Sequence of chain 1.A:
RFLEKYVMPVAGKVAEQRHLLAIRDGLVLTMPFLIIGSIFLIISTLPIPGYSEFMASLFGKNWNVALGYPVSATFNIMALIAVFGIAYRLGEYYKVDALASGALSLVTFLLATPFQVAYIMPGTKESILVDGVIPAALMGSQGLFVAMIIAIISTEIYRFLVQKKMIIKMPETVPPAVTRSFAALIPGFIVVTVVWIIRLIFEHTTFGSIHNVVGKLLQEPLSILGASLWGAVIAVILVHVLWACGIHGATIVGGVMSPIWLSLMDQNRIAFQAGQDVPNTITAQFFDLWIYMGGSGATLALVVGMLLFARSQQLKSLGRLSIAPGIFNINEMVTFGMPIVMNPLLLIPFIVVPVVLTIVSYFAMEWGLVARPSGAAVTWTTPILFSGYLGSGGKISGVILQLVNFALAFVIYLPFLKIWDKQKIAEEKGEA

A protein and the small-molecule ligand that binds it are described below.
Small molecule (SMILES): CC(=O)N[C@@H]1[C@@H](O)[C@H](O[C@@H]2O[C@H](CO)[C@@H](O)[C@H](O)[C@H]2NC(C)=O)[C@@H](CO)O[C@H]1O

Sequence of chain 1.B:
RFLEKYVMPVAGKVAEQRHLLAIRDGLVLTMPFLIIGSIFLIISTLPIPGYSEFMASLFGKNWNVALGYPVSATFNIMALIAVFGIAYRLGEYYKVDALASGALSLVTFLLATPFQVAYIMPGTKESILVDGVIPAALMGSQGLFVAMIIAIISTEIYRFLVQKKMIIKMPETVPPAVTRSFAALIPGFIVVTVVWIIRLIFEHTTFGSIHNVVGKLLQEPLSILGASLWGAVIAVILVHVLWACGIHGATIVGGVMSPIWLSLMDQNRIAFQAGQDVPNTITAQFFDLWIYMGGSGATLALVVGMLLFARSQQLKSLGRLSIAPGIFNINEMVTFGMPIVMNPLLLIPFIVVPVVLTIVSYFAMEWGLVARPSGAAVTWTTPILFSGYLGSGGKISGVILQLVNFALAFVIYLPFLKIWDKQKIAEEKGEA

Binding-site contacts:
Ligand atom O6 contacts residue PRO177 of chain 1.B at 3.2 Å.
Ligand atom C5 contacts residue ALA252 of chain 1.A at 3.3 Å (hydrophobic).
Ligand atom C7 contacts residue VAL180 of chain 1.B at 3.6 Å (hydrophobic).
Ligand atom C7 contacts residue MET33 of chain 1.A at 3.4 Å (hydrophobic).
Ligand atom O5 contacts residue HIS250 of chain 1.A at 3.6 Å (h-bond).
Ligand atom O5 contacts residue TRP382 of chain 1.A at 3.6 Å.
Ligand atom C1 contacts residue HIS250 of chain 1.A at 3.7 Å.
Ligand atom O5 contacts residue ALA252 of chain 1.A at 3.5 Å.
Ligand atom C4 contacts residue ASN333 of chain 1.A at 3.8 Å.
Ligand atom O7 contacts residue ALA252 of chain 1.A at 3.1 Å.
Ligand atom O6 contacts residue HIS250 of chain 1.A at 2.8 Å (h-bond).
Ligand atom O3 contacts residue GLY297 of chain 1.A at 3.4 Å.
Ligand atom C3 contacts residue ASN331 of chain 1.A at 3.5 Å.
Ligand atom C6 contacts residue VAL176 of chain 1.B at 3.3 Å (hydrophobic).
Ligand atom O4 contacts residue ALA252 of chain 1.A at 3.7 Å.
Ligand atom N2 contacts residue GLY297 of chain 1.A at 3.3 Å (h-bond).
Ligand atom C8 contacts residue ALA252 of chain 1.A at 3.7 Å (hydrophobic).
Ligand atom O6 contacts residue VAL176 of chain 1.B at 3.5 Å.
Ligand atom O4 contacts residue HIS250 of chain 1.A at 3.0 Å.
Ligand atom O3 contacts residue TRP382 of chain 1.A at 2.8 Å.
Ligand atom N2 contacts residue TRP382 of chain 1.A at 2.8 Å (h-bond).
Ligand atom O7 contacts residue TRP245 of chain 1.A at 3.0 Å (h-bond).
Ligand atom O3 contacts residue SER298 of chain 1.A at 3.1 Å (h-bond).
Ligand atom O1 contacts residue MET33 of chain 1.A at 3.3 Å.
Ligand atom O4 contacts residue ILE332 of chain 1.A at 3.1 Å.
Ligand atom O3 contacts residue ASN333 of chain 1.A at 2.7 Å (h-bond).
Ligand atom C8 contacts residue TYR294 of chain 1.A at 3.6 Å (hydrophobic).
Ligand atom C8 contacts residue MET33 of chain 1.A at 3.4 Å (hydrophobic).
Ligand atom O7 contacts residue MET33 of chain 1.A at 3.6 Å.
Ligand atom C5 contacts residue TRP382 of chain 1.A at 3.7 Å (hydrophobic).
Ligand atom C8 contacts residue VAL180 of chain 1.B at 3.6 Å (hydrophobic).
Ligand atom O4 contacts residue ASN333 of chain 1.A at 2.7 Å (h-bond).
Ligand atom O6 contacts residue ASP290 of chain 1.A at 3.1 Å (salt-bridge).
Ligand atom C7 contacts residue GLY297 of chain 1.A at 3.5 Å.
Ligand atom C7 contacts residue ALA252 of chain 1.A at 3.4 Å (hydrophobic).
Ligand atom C2 contacts residue TRP382 of chain 1.A at 3.3 Å (hydrophobic).
Ligand atom O6 contacts residue GLU334 of chain 1.A at 2.6 Å (salt-bridge).
Ligand atom C8 contacts residue GLY297 of chain 1.A at 3.2 Å.
Ligand atom C6 contacts residue GLU334 of chain 1.A at 3.2 Å.
Ligand atom C3 contacts residue ASN333 of chain 1.A at 3.8 Å.